A protein and the small-molecule ligand that binds it are described below.
Small molecule (SMILES): O=C(O)CO

Binding-site contacts:
Ligand atom O2 contacts residue TRP82 of chain 1.A at 4.0 Å.
Ligand atom C contacts residue TRP82 of chain 1.A at 4.4 Å (hydrophobic).
Ligand atom O2 contacts residue GLY116 of chain 1.A at 4.4 Å.
Ligand atom OXT contacts residue GLU197 of chain 1.A at 4.0 Å.
Ligand atom CA contacts residue 9CI1 of chain 1.I at 3.5 Å.
Ligand atom O contacts residue GLY115 of chain 1.A at 3.5 Å.
Ligand atom C contacts residue GLY115 of chain 1.A at 4.2 Å.
Ligand atom OXT contacts residue HIS438 of chain 1.A at 3.9 Å.
Ligand atom CA contacts residue TRP82 of chain 1.A at 4.2 Å (hydrophobic).
Ligand atom O contacts residue SER198 of chain 1.A at 4.0 Å.
Ligand atom CA contacts residue GLY116 of chain 1.A at 3.6 Å.
Ligand atom C contacts residue GLY116 of chain 1.A at 4.1 Å.
Ligand atom O contacts residue TYR128 of chain 1.A at 4.2 Å.
Ligand atom O contacts residue GLU197 of chain 1.A at 2.9 Å (salt-bridge).
Ligand atom OXT contacts residue TRP82 of chain 1.A at 4.4 Å.
Ligand atom C contacts residue GLU197 of chain 1.A at 3.8 Å.
Ligand atom C contacts residue 9CI1 of chain 1.I at 4.3 Å.
Ligand atom OXT contacts residue 9CI1 of chain 1.I at 3.4 Å.
Ligand atom O contacts residue GLY116 of chain 1.A at 3.6 Å (h-bond).
Ligand atom CA contacts residue GLY115 of chain 1.A at 3.9 Å.
Ligand atom O2 contacts residue 9CI1 of chain 1.I at 2.9 Å (h-bond).

Sequence of chain 1.A:
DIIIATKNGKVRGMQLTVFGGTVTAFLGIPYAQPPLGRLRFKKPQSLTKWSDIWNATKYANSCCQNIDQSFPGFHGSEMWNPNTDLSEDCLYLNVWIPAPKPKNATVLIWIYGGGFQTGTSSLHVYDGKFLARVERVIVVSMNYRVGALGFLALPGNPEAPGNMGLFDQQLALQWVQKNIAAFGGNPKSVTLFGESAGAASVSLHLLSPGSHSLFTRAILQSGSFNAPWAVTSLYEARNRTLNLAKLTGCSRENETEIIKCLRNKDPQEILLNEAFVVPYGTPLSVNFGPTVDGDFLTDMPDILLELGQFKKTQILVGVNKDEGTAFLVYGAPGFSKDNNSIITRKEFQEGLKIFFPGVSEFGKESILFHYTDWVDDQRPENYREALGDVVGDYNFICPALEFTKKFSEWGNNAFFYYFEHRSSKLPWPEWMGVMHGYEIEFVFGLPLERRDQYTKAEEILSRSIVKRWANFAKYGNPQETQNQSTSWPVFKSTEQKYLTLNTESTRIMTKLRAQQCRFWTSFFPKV